Binding-site contacts:
Ligand atom C17 contacts residue VAL739 of chain 1.A at 3.8 Å (hydrophobic).
Ligand atom N4 contacts residue ILE738 of chain 1.A at 3.5 Å.
Ligand atom N3 contacts residue MET810 of chain 1.A at 3.4 Å (h-bond).
Ligand atom F1 contacts residue TRP669 of chain 1.A at 3.2 Å.
Ligand atom N1 contacts residue TRP669 of chain 1.A at 3.7 Å.
Ligand atom C9 contacts residue MET661 of chain 1.A at 3.8 Å (hydrophobic).
Ligand atom C14 contacts residue THR744 of chain 1.A at 3.8 Å.
Ligand atom C19 contacts residue MET810 of chain 1.A at 3.8 Å (hydrophobic).
Ligand atom F1 contacts residue LYS659 of chain 1.A at 3.6 Å.
Ligand atom C10 contacts residue MET810 of chain 1.A at 3.8 Å (hydrophobic).
Ligand atom N4 contacts residue VAL739 of chain 1.A at 3.1 Å (h-bond).
Ligand atom C8 contacts residue TRP669 of chain 1.A at 3.9 Å (hydrophobic).
Ligand atom C15 contacts residue THR744 of chain 1.A at 3.8 Å.
Ligand atom N3 contacts residue TRP669 of chain 1.A at 3.9 Å.
Ligand atom N6 contacts residue GLU737 of chain 1.A at 2.8 Å (salt-bridge).
Ligand atom C4 contacts residue MET661 of chain 1.A at 3.8 Å (hydrophobic).
Ligand atom C7 contacts residue MET661 of chain 1.A at 3.5 Å (hydrophobic).
Ligand atom C16 contacts residue ALA742 of chain 1.A at 3.5 Å (hydrophobic).
Ligand atom C6 contacts residue TRP669 of chain 1.A at 3.5 Å (hydrophobic).
Ligand atom C11 contacts residue ILE820 of chain 1.A at 3.6 Å (hydrophobic).
Ligand atom N6 contacts residue ILE736 of chain 1.A at 3.8 Å.
Ligand atom C4 contacts residue TRP669 of chain 1.A at 3.8 Å (hydrophobic).
Ligand atom N7 contacts residue ILE820 of chain 1.A at 3.7 Å.
Ligand atom C21 contacts residue GLU737 of chain 1.A at 3.9 Å.
Ligand atom C20 contacts residue GLU737 of chain 1.A at 3.5 Å.
Ligand atom C8 contacts residue MET661 of chain 1.A at 3.6 Å (hydrophobic).
Ligand atom F1 contacts residue MET661 of chain 1.A at 2.8 Å.
Ligand atom C9 contacts residue ILE688 of chain 1.A at 3.8 Å (hydrophobic).
Ligand atom C21 contacts residue TYR724 of chain 1.A at 3.7 Å (hydrophobic).
Ligand atom C3 contacts residue TRP669 of chain 1.A at 3.4 Å (hydrophobic).
Ligand atom C7 contacts residue TRP669 of chain 1.A at 3.4 Å (hydrophobic).
Ligand atom N4 contacts residue GLU737 of chain 1.A at 3.7 Å.
Ligand atom F1 contacts residue VAL660 of chain 1.A at 3.2 Å.
Ligand atom N7 contacts residue MET810 of chain 1.A at 3.5 Å (h-bond).
Ligand atom F1 contacts residue PRO667 of chain 1.A at 3.5 Å.
Ligand atom C21 contacts residue ILE736 of chain 1.A at 3.4 Å (hydrophobic).
Ligand atom C14 contacts residue LYS747 of chain 1.A at 3.8 Å.
Ligand atom C15 contacts residue THR743 of chain 1.A at 3.6 Å.
Ligand atom C18 contacts residue MET810 of chain 1.A at 3.3 Å (hydrophobic).
Ligand atom C8 contacts residue PRO667 of chain 1.A at 3.5 Å (hydrophobic).

Sequence of chain 1.A:
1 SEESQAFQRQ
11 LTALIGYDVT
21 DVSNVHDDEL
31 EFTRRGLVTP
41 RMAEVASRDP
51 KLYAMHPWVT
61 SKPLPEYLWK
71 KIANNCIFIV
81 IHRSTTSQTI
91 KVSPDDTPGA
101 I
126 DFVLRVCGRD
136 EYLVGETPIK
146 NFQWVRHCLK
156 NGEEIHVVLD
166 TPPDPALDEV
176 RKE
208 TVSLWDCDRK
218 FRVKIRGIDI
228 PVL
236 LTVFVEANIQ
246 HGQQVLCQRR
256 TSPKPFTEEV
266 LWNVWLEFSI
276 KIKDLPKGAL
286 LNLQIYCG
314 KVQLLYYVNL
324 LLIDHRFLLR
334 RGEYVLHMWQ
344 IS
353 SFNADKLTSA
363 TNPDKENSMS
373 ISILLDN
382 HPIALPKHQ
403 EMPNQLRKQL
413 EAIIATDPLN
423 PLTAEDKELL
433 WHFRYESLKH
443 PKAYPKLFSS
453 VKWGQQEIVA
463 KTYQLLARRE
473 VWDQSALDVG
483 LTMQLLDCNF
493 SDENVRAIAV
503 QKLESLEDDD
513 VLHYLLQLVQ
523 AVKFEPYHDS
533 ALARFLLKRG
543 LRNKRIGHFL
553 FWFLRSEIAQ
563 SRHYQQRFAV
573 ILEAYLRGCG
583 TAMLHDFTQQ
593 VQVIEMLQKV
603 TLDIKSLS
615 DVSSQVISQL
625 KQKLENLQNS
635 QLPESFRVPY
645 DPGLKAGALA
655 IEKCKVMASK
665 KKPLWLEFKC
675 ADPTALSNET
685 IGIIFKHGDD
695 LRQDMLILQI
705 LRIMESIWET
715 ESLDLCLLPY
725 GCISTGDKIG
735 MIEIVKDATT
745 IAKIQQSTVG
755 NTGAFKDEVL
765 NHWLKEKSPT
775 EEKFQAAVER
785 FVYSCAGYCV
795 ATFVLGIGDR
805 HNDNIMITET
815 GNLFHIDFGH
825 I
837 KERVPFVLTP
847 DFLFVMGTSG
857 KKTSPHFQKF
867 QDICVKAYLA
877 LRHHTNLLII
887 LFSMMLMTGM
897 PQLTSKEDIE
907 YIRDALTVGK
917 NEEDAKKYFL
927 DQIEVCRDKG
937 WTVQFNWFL

A small-molecule ligand and the protein it binds are described below.
Small molecule (SMILES): CC(Nc1ncnc2[nH]cnc12)c1cc2ccc(F)cc2nc1-c1ccccn1